Sequence of chain 2.B:
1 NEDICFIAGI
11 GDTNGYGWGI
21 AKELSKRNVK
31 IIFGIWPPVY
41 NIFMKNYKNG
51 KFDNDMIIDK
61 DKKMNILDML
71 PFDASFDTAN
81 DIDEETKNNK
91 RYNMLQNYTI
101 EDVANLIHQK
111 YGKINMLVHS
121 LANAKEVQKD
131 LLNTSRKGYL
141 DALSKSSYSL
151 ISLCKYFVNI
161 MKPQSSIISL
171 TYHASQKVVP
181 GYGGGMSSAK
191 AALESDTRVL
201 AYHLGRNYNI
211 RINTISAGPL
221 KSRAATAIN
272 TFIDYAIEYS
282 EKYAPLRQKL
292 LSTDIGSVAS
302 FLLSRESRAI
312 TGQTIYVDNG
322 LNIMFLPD

A small-molecule ligand and the protein it binds are described below.
Small molecule (SMILES): OCc1ccc(Oc2ccc(Cl)cc2Cl)c(O)c1

Binding-site contacts:
Ligand atom O18 contacts residue LYS190 of chain 2.B at 3.8 Å.
Ligand atom C6 contacts residue ALA225 of chain 2.B at 3.9 Å (hydrophobic).
Ligand atom C1 contacts residue NAD1 of chain 2.E at 3.6 Å.
Ligand atom C6 contacts residue NAD1 of chain 2.E at 3.6 Å.
Ligand atom C14 contacts residue NAD1 of chain 2.E at 3.5 Å.
Ligand atom O15 contacts residue ILE274 of chain 2.B at 4.1 Å.
Ligand atom O15 contacts residue PHE273 of chain 2.B at 4.2 Å.
Ligand atom C12 contacts residue VAL127 of chain 2.B at 3.9 Å (hydrophobic).
Ligand atom C12 contacts residue ILE228 of chain 2.B at 4.0 Å (hydrophobic).
Ligand atom CL17 contacts residue ALA122 of chain 2.B at 3.5 Å.
Ligand atom CL16 contacts residue ALA124 of chain 2.B at 3.3 Å.
Ligand atom C4 contacts residue TYR182 of chain 2.B at 4.2 Å (hydrophobic).
Ligand atom C9 contacts residue ALA122 of chain 2.B at 3.8 Å (hydrophobic).
Ligand atom O7 contacts residue NAD1 of chain 2.E at 3.3 Å.
Ligand atom C2 contacts residue NAD1 of chain 2.E at 3.6 Å.
Ligand atom C13 contacts residue ILE228 of chain 2.B at 3.7 Å (hydrophobic).
Ligand atom CL17 contacts residue ALA224 of chain 2.B at 3.5 Å.
Ligand atom CL17 contacts residue NAD1 of chain 2.E at 3.3 Å.
Ligand atom C9 contacts residue ALA224 of chain 2.B at 3.7 Å (hydrophobic).
Ligand atom O18 contacts residue TYR182 of chain 2.B at 2.5 Å (h-bond).
Ligand atom C5 contacts residue ALA225 of chain 2.B at 4.0 Å (hydrophobic).
Ligand atom CL16 contacts residue ASN123 of chain 2.B at 3.7 Å.
Ligand atom C14 contacts residue PHE273 of chain 2.B at 4.0 Å (hydrophobic).
Ligand atom C10 contacts residue ALA122 of chain 2.B at 3.5 Å (hydrophobic).
Ligand atom C3 contacts residue NAD1 of chain 2.E at 3.3 Å.
Ligand atom C2 contacts residue TYR182 of chain 2.B at 3.4 Å (hydrophobic).
Ligand atom C13 contacts residue TYR182 of chain 2.B at 4.1 Å (hydrophobic).
Ligand atom C5 contacts residue NAD1 of chain 2.E at 3.1 Å.
Ligand atom C8 contacts residue NAD1 of chain 2.E at 4.0 Å.
Ligand atom C14 contacts residue TYR172 of chain 2.B at 3.5 Å (hydrophobic).
Ligand atom C3 contacts residue TYR182 of chain 2.B at 3.4 Å (hydrophobic).
Ligand atom C3 contacts residue TYR172 of chain 2.B at 3.7 Å (hydrophobic).
Ligand atom C10 contacts residue ALA224 of chain 2.B at 4.2 Å (hydrophobic).
Ligand atom O18 contacts residue NAD1 of chain 2.E at 2.5 Å (h-bond).
Ligand atom O18 contacts residue TYR172 of chain 2.B at 4.1 Å.
Ligand atom O15 contacts residue NAD1 of chain 2.E at 2.9 Å (h-bond).
Ligand atom C4 contacts residue NAD1 of chain 2.E at 3.3 Å.
Ligand atom O15 contacts residue PRO219 of chain 2.B at 3.5 Å.
Ligand atom CL16 contacts residue VAL127 of chain 2.B at 3.8 Å.
Ligand atom C12 contacts residue MET186 of chain 2.B at 4.0 Å (hydrophobic).